A protein and the small-molecule ligand that binds it are described below.
Small molecule (SMILES): CC(C)CCC[C@@H](C)[C@H]1CC[C@H]2[C@@H]3CC=C4C[C@@H](O)CC[C@]4(C)[C@H]3CC[C@]12C

Binding-site contacts:
Ligand atom C2 contacts residue LEU301 of chain 1.A at 3.7 Å (hydrophobic).
Ligand atom C26 contacts residue VAL331 of chain 1.A at 3.8 Å (hydrophobic).
Ligand atom C22 contacts residue THR322 of chain 1.A at 4.4 Å.
Ligand atom C19 contacts residue LEU297 of chain 1.A at 3.9 Å (hydrophobic).
Ligand atom C1 contacts residue LEU301 of chain 1.A at 3.7 Å (hydrophobic).
Ligand atom C27 contacts residue VAL326 of chain 1.A at 4.5 Å (hydrophobic).
Ligand atom C21 contacts residue THR322 of chain 1.A at 4.4 Å.
Ligand atom C20 contacts residue THR322 of chain 1.A at 4.3 Å.
Ligand atom C27 contacts residue VAL331 of chain 1.A at 4.1 Å (hydrophobic).
Ligand atom C25 contacts residue VAL326 of chain 1.A at 4.2 Å (hydrophobic).
Ligand atom C25 contacts residue VAL331 of chain 1.A at 4.0 Å (hydrophobic).
Ligand atom C23 contacts residue THR322 of chain 1.A at 3.8 Å.
Ligand atom C18 contacts residue LEU297 of chain 1.A at 3.7 Å (hydrophobic).

Sequence of chain 1.A:
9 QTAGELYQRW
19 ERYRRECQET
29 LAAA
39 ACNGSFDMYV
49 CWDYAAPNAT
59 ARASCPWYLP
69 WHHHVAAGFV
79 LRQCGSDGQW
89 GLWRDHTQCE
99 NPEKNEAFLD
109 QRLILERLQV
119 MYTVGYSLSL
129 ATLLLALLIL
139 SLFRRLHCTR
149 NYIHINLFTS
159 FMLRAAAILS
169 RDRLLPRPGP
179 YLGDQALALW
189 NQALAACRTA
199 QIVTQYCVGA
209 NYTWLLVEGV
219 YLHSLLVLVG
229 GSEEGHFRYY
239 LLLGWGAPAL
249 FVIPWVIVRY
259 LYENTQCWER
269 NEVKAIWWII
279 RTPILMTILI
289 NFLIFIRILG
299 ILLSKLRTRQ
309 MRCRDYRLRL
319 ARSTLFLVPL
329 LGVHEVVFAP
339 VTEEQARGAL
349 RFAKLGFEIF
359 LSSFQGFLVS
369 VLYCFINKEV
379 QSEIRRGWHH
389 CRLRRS